A small-molecule ligand and the protein it binds are described below.
Small molecule (SMILES): Nc1ncnc2c1nc(Br)n2[C@@H]1O[C@H](CNC(=O)C(O)(CC(=O)O)CC(=O)O)[C@@H](O)[C@H]1O

Sequence of chain 4.A:
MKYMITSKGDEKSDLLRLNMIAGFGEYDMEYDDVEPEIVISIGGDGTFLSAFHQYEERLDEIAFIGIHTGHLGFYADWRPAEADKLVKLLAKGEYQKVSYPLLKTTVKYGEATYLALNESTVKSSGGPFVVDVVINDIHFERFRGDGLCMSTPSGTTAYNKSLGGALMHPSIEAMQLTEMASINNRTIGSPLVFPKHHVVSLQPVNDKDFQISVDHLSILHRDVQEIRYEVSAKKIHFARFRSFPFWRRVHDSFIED

Binding-site contacts:
Ligand atom N6 contacts residue ALA185 of chain 4.A at 3.1 Å (h-bond).
Ligand atom C2' contacts residue TYR163 of chain 1.A at 3.8 Å (hydrophobic).
Ligand atom C61 contacts residue 5NB1 of chain 1.B at 3.9 Å.
Ligand atom C21 contacts residue 5NB1 of chain 1.B at 3.7 Å.
Ligand atom O71 contacts residue ARG148 of chain 4.A at 4.0 Å.
Ligand atom O51 contacts residue GLY46 of chain 1.A at 3.7 Å.
Ligand atom O21 contacts residue 5NB1 of chain 1.B at 2.9 Å (h-bond).
Ligand atom N1 contacts residue ILE187 of chain 4.A at 3.8 Å.
Ligand atom C2' contacts residue GLU123 of chain 1.A at 3.4 Å.
Ligand atom C4 contacts residue TYR163 of chain 1.A at 3.8 Å (hydrophobic).
Ligand atom O51 contacts residue 5NB1 of chain 1.B at 3.6 Å.
Ligand atom O11 contacts residue ARG148 of chain 4.A at 3.9 Å.
Ligand atom C6 contacts residue TYR163 of chain 1.A at 3.5 Å (hydrophobic).
Ligand atom N9 contacts residue TYR163 of chain 1.A at 3.9 Å.
Ligand atom N1 contacts residue SER166 of chain 1.A at 3.1 Å (h-bond).
Ligand atom O31 contacts residue THR47 of chain 1.A at 3.8 Å.
Ligand atom C8 contacts residue TYR163 of chain 1.A at 3.6 Å (hydrophobic).
Ligand atom C2 contacts residue ILE187 of chain 4.A at 3.8 Å (hydrophobic).
Ligand atom O2' contacts residue TYR163 of chain 1.A at 3.5 Å (h-bond).
Ligand atom N3 contacts residue TYR163 of chain 1.A at 3.7 Å.
Ligand atom N6 contacts residue ASP150 of chain 4.A at 3.1 Å (salt-bridge).
Ligand atom O31 contacts residue GLY46 of chain 1.A at 3.0 Å.
Ligand atom C41 contacts residue GLY46 of chain 1.A at 4.0 Å.
Ligand atom N6 contacts residue TYR163 of chain 1.A at 3.5 Å.
Ligand atom O2' contacts residue GLU123 of chain 1.A at 2.7 Å (salt-bridge).
Ligand atom O2' contacts residue ASN122 of chain 1.A at 3.7 Å.
Ligand atom O3' contacts residue LEU49 of chain 1.A at 4.0 Å.
Ligand atom N7 contacts residue TYR163 of chain 1.A at 3.7 Å.
Ligand atom C2 contacts residue SER166 of chain 1.A at 3.3 Å.
Ligand atom N6 contacts residue GLY149 of chain 4.A at 4.0 Å.
Ligand atom C5 contacts residue TYR163 of chain 1.A at 3.5 Å (hydrophobic).
Ligand atom O3' contacts residue ASP222 of chain 1.A at 3.8 Å.
Ligand atom C3' contacts residue GLU123 of chain 1.A at 3.4 Å.
Ligand atom O3' contacts residue GLU123 of chain 1.A at 2.8 Å (salt-bridge).
Ligand atom C2 contacts residue TYR163 of chain 1.A at 4.0 Å (hydrophobic).
Ligand atom C51 contacts residue GLY46 of chain 1.A at 3.5 Å.
Ligand atom C21 contacts residue GLY46 of chain 1.A at 3.7 Å.
Ligand atom O51 contacts residue LEU49 of chain 1.A at 3.7 Å.
Ligand atom O3' contacts residue ASN122 of chain 1.A at 3.3 Å (h-bond).
Ligand atom O2' contacts residue ALA162 of chain 1.A at 3.2 Å.

Sequence of chain 1.A:
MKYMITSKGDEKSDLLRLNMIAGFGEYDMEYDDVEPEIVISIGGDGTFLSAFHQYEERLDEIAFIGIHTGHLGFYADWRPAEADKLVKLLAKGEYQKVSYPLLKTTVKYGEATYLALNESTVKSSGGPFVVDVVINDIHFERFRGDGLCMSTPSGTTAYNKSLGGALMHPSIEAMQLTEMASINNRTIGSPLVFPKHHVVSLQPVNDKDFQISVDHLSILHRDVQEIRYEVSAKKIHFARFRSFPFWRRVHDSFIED